Binding-site contacts:
Ligand atom CAO contacts residue GLU426 of chain 1.B at 3.6 Å.
Ligand atom NAU contacts residue ILE354 of chain 1.B at 3.8 Å.
Ligand atom NAU contacts residue GLU426 of chain 1.B at 4.0 Å.
Ligand atom NAP contacts residue ILE354 of chain 1.B at 3.6 Å.
Ligand atom CAC contacts residue CYS420 of chain 1.B at 3.7 Å (hydrophobic).
Ligand atom CAA contacts residue LEU474 of chain 1.B at 3.3 Å (hydrophobic).
Ligand atom CAL contacts residue THR423 of chain 1.B at 3.9 Å.
Ligand atom OAJ contacts residue TRP326 of chain 1.B at 3.9 Å.
Ligand atom OAJ contacts residue ILE354 of chain 1.B at 3.3 Å.
Ligand atom CAI contacts residue CYS420 of chain 1.B at 4.0 Å (hydrophobic).
Ligand atom NAH contacts residue CYS420 of chain 1.B at 3.3 Å (h-bond).
Ligand atom CAL contacts residue ILE354 of chain 1.B at 3.6 Å (hydrophobic).
Ligand atom CAQ contacts residue ALA355 of chain 1.B at 2.9 Å (hydrophobic).
Ligand atom CAG contacts residue ILE354 of chain 1.B at 3.6 Å (hydrophobic).
Ligand atom CBA contacts residue GLU426 of chain 1.B at 2.8 Å.
Ligand atom CAC contacts residue ALA373 of chain 1.B at 3.4 Å (hydrophobic).
Ligand atom CAF contacts residue CYS420 of chain 1.B at 4.0 Å (hydrophobic).
Ligand atom NAP contacts residue THR423 of chain 1.B at 3.9 Å.
Ligand atom CAF contacts residue ALA373 of chain 1.B at 4.0 Å (hydrophobic).
Ligand atom CAB contacts residue ALA418 of chain 1.B at 3.5 Å (hydrophobic).
Ligand atom CAB contacts residue LEU474 of chain 1.B at 3.3 Å (hydrophobic).
Ligand atom CAC contacts residue LEU474 of chain 1.B at 3.4 Å (hydrophobic).
Ligand atom CAS contacts residue ALA355 of chain 1.B at 3.9 Å (hydrophobic).
Ligand atom CAN contacts residue ILE354 of chain 1.B at 3.9 Å (hydrophobic).
Ligand atom OAJ contacts residue CYS420 of chain 1.B at 3.9 Å.
Ligand atom CAF contacts residue LEU474 of chain 1.B at 3.5 Å (hydrophobic).
Ligand atom CAK contacts residue ILE354 of chain 1.B at 3.8 Å (hydrophobic).
Ligand atom CAO contacts residue THR423 of chain 1.B at 3.9 Å.
Ligand atom CAR contacts residue GLU426 of chain 1.B at 2.8 Å.
Ligand atom CAB contacts residue ALA373 of chain 1.B at 3.5 Å (hydrophobic).
Ligand atom CAN contacts residue ALA355 of chain 1.B at 3.8 Å (hydrophobic).
Ligand atom CAW contacts residue GLU426 of chain 1.B at 4.0 Å.
Ligand atom CAE contacts residue LEU474 of chain 1.B at 3.5 Å (hydrophobic).
Ligand atom CAR contacts residue ARG325 of chain 1.B at 3.2 Å.
Ligand atom CAI contacts residue ILE354 of chain 1.B at 3.4 Å (hydrophobic).
Ligand atom CAD contacts residue LEU474 of chain 1.B at 3.5 Å (hydrophobic).
Ligand atom CAC contacts residue ALA418 of chain 1.B at 3.3 Å (hydrophobic).
Ligand atom OAJ contacts residue GLU421 of chain 1.B at 3.9 Å.
Ligand atom CL contacts residue LEU417 of chain 1.B at 3.3 Å.
Ligand atom CAM contacts residue ALA355 of chain 1.B at 3.3 Å (hydrophobic).

Sequence of chain 1.B:
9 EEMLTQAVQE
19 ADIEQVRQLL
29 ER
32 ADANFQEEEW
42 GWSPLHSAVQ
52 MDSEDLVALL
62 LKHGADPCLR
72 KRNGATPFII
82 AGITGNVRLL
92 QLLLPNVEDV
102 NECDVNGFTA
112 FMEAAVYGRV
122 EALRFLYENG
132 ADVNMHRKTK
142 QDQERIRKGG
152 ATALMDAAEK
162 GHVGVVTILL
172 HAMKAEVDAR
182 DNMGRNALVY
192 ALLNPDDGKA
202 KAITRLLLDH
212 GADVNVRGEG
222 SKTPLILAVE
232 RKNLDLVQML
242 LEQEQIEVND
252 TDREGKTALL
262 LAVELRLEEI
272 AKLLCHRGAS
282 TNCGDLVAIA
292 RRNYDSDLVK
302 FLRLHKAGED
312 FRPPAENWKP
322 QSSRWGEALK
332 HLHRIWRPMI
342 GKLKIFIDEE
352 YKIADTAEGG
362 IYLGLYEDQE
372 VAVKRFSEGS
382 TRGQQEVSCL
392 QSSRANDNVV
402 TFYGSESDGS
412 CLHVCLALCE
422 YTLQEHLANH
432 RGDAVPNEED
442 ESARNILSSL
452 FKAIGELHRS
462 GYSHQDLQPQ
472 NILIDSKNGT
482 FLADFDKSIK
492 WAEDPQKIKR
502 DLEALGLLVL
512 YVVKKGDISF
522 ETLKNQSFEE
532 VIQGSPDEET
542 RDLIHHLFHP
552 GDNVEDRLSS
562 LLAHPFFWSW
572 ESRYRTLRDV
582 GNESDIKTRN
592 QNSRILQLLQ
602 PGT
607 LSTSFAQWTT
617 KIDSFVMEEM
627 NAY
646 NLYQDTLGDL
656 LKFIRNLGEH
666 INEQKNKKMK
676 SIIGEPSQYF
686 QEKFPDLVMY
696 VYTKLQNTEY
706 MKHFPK

A protein and the small-molecule ligand that binds it are described below.
Small molecule (SMILES): CCN(CC)CCNC(=O)c1c(C)[nH]c(/C=C2\C(=O)Nc3ccc(Cl)cc32)c1C